The protein below binds the small molecule below.
Small molecule (SMILES): CC(=O)N[C@@H]1[C@@H](O)[C@H](O)[C@@H](CO)O[C@H]1O

Sequence of chain 1.A:
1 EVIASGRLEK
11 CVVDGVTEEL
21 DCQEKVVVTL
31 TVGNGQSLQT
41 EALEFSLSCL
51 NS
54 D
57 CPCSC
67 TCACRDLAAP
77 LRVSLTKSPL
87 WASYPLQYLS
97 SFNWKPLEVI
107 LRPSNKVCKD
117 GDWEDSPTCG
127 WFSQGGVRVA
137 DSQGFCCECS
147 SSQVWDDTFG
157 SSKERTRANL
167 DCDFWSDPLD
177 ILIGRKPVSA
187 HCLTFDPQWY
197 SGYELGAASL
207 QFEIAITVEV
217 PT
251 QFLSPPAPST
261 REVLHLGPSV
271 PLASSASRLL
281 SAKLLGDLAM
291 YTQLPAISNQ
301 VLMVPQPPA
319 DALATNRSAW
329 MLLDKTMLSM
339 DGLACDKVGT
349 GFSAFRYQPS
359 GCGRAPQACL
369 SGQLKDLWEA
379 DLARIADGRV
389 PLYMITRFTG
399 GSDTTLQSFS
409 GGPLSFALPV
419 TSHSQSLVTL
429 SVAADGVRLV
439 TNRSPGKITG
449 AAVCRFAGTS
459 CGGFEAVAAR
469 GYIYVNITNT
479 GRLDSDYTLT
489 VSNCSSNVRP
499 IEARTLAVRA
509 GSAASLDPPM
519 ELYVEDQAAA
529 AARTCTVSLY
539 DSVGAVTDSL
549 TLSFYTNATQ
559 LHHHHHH

Binding-site contacts:
Ligand atom O7 contacts residue TYR553 of chain 1.A at 3.7 Å.
Ligand atom O5 contacts residue ASN555 of chain 1.A at 2.3 Å (h-bond).
Ligand atom N2 contacts residue ASN555 of chain 1.A at 3.0 Å (h-bond).
Ligand atom C2 contacts residue ASN555 of chain 1.A at 2.5 Å.
Ligand atom C2 contacts residue TYR553 of chain 1.A at 3.6 Å (hydrophobic).
Ligand atom C1 contacts residue ASN555 of chain 1.A at 1.4 Å.
Ligand atom C8 contacts residue TYR553 of chain 1.A at 4.4 Å (hydrophobic).
Ligand atom C3 contacts residue ASN555 of chain 1.A at 3.9 Å.
Ligand atom C7 contacts residue TYR553 of chain 1.A at 3.8 Å (hydrophobic).
Ligand atom C7 contacts residue ASN555 of chain 1.A at 4.3 Å.
Ligand atom N2 contacts residue TYR553 of chain 1.A at 3.9 Å.
Ligand atom C4 contacts residue ASN555 of chain 1.A at 4.2 Å.
Ligand atom C1 contacts residue TYR553 of chain 1.A at 4.2 Å (hydrophobic).
Ligand atom C5 contacts residue ASN555 of chain 1.A at 3.6 Å.